Binding-site contacts:
Ligand atom O1 contacts residue PHE48 of chain 3.A at 3.3 Å.
Ligand atom C8 contacts residue PHE48 of chain 3.A at 4.4 Å (hydrophobic).
Ligand atom C5 contacts residue PHE87 of chain 3.A at 3.9 Å (hydrophobic).
Ligand atom C8 contacts residue HIS131 of chain 3.A at 3.4 Å.
Ligand atom C6 contacts residue VAL93 of chain 3.A at 3.9 Å (hydrophobic).
Ligand atom C1 contacts residue ILE85 of chain 3.A at 4.4 Å (hydrophobic).
Ligand atom C5 contacts residue VAL93 of chain 3.A at 4.4 Å (hydrophobic).
Ligand atom C7 contacts residue THR102 of chain 3.A at 4.0 Å.
Ligand atom C2 contacts residue HIS154 of chain 3.A at 4.3 Å.
Ligand atom O2 contacts residue ASP163 of chain 3.A at 3.9 Å.
Ligand atom C7 contacts residue TRP99 of chain 3.A at 4.5 Å (hydrophobic).
Ligand atom C8 contacts residue LEU90 of chain 3.A at 4.4 Å (hydrophobic).
Ligand atom C4 contacts residue PHE87 of chain 3.A at 3.7 Å (hydrophobic).
Ligand atom C8 contacts residue HIS53 of chain 3.A at 3.8 Å.
Ligand atom O2 contacts residue HIS53 of chain 3.A at 3.8 Å.
Ligand atom C2 contacts residue GLU253 of chain 3.A at 4.1 Å.
Ligand atom O3 contacts residue PRO153 of chain 3.A at 3.2 Å.
Ligand atom C3 contacts residue PRO153 of chain 3.A at 4.4 Å (hydrophobic).
Ligand atom O1 contacts residue LEU90 of chain 3.A at 3.9 Å.
Ligand atom C1 contacts residue LEU90 of chain 3.A at 4.0 Å (hydrophobic).
Ligand atom O1 contacts residue HIS131 of chain 3.A at 2.8 Å (h-bond).
Ligand atom C2 contacts residue ILE159 of chain 3.A at 4.3 Å (hydrophobic).
Ligand atom C5 contacts residue LEU90 of chain 3.A at 4.4 Å (hydrophobic).
Ligand atom C3 contacts residue ILE85 of chain 3.A at 4.5 Å (hydrophobic).
Ligand atom C6 contacts residue TRP99 of chain 3.A at 4.4 Å (hydrophobic).
Ligand atom C3 contacts residue PHE87 of chain 3.A at 4.0 Å (hydrophobic).
Ligand atom O1 contacts residue ILE85 of chain 3.A at 4.3 Å.
Ligand atom C7 contacts residue LEU90 of chain 3.A at 4.1 Å (hydrophobic).
Ligand atom C4 contacts residue ILE159 of chain 3.A at 3.8 Å (hydrophobic).
Ligand atom C6 contacts residue LEU90 of chain 3.A at 4.0 Å (hydrophobic).
Ligand atom O1 contacts residue HIS53 of chain 3.A at 3.7 Å.
Ligand atom C3 contacts residue ILE159 of chain 3.A at 4.0 Å (hydrophobic).
Ligand atom O3 contacts residue PHE87 of chain 3.A at 3.5 Å.
Ligand atom O2 contacts residue HIS131 of chain 3.A at 3.1 Å.
Ligand atom O3 contacts residue ILE85 of chain 3.A at 4.2 Å.

Sequence of chain 3.A:
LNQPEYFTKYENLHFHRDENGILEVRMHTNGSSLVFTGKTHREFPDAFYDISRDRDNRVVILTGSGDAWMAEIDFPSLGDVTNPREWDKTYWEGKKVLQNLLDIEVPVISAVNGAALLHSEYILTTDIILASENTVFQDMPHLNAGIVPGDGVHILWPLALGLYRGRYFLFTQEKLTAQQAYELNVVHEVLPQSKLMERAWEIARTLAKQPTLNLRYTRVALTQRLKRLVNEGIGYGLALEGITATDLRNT

A small-molecule ligand and the protein it binds are described below.
Small molecule (SMILES): O=C(O)C[C@H]1CCCC(=O)C1